A protein and the small-molecule ligand that binds it are described below.
Small molecule (SMILES): CCC(CC)O[C@@H]1C=C(C(=O)O)C[C@H](N)[C@H]1NC(C)=O

Sequence of chain 1.D:
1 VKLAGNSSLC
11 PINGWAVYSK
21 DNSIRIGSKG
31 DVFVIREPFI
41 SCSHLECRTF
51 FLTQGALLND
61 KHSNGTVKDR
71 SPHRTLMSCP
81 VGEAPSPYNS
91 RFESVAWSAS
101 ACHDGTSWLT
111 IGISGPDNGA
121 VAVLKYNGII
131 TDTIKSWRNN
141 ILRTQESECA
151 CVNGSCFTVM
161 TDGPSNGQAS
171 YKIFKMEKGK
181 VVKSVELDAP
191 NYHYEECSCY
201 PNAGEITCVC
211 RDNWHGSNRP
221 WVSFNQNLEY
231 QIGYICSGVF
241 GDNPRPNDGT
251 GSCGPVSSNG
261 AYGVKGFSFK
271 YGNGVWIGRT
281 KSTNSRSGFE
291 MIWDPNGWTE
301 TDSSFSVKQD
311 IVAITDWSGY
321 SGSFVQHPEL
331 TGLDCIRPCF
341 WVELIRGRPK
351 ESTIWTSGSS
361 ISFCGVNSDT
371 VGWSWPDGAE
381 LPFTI

Binding-site contacts:
Ligand atom C91 contacts residue ASN213 of chain 1.D at 3.8 Å.
Ligand atom C82 contacts residue ARG143 of chain 1.D at 3.6 Å.
Ligand atom C1 contacts residue ARG211 of chain 1.D at 3.8 Å.
Ligand atom C91 contacts residue GLU195 of chain 1.D at 3.3 Å.
Ligand atom C8 contacts residue ARG143 of chain 1.D at 3.9 Å.
Ligand atom O1A contacts residue ARG211 of chain 1.D at 3.1 Å (salt-bridge).
Ligand atom C3 contacts residue TYR320 of chain 1.D at 3.4 Å (hydrophobic).
Ligand atom O1A contacts residue TYR262 of chain 1.D at 3.1 Å (h-bond).
Ligand atom O10 contacts residue ARG70 of chain 1.D at 3.0 Å (salt-bridge).
Ligand atom C2 contacts residue TYR320 of chain 1.D at 2.9 Å (hydrophobic).
Ligand atom C1 contacts residue ARG286 of chain 1.D at 3.4 Å.
Ligand atom C11 contacts residue ARG70 of chain 1.D at 4.0 Å.
Ligand atom O1A contacts residue ARG286 of chain 1.D at 2.7 Å (salt-bridge).
Ligand atom C7 contacts residue TYR320 of chain 1.D at 3.2 Å (hydrophobic).
Ligand atom C4 contacts residue ASP69 of chain 1.D at 3.5 Å.
Ligand atom C4 contacts residue GLU37 of chain 1.D at 3.7 Å.
Ligand atom O1B contacts residue ARG286 of chain 1.D at 2.8 Å (salt-bridge).
Ligand atom C5 contacts residue ASP69 of chain 1.D at 3.7 Å.
Ligand atom N4 contacts residue GLU37 of chain 1.D at 3.1 Å (salt-bridge).
Ligand atom C11 contacts residue TRP97 of chain 1.D at 3.7 Å (hydrophobic).
Ligand atom C81 contacts residue ARG143 of chain 1.D at 3.7 Å.
Ligand atom C1 contacts residue TYR320 of chain 1.D at 3.3 Å (hydrophobic).
Ligand atom C3 contacts residue GLU37 of chain 1.D at 3.7 Å.
Ligand atom C2 contacts residue ARG211 of chain 1.D at 4.0 Å.
Ligand atom O10 contacts residue ASP69 of chain 1.D at 3.7 Å.
Ligand atom C91 contacts residue ARG211 of chain 1.D at 3.5 Å.
Ligand atom O1B contacts residue ARG36 of chain 1.D at 3.5 Å (salt-bridge).
Ligand atom C9 contacts residue GLU195 of chain 1.D at 3.4 Å.
Ligand atom C7 contacts residue ARG211 of chain 1.D at 3.6 Å.
Ligand atom C81 contacts residue SER165 of chain 1.D at 3.6 Å.
Ligand atom C6 contacts residue TYR320 of chain 1.D at 3.7 Å (hydrophobic).
Ligand atom C3 contacts residue ASP69 of chain 1.D at 3.3 Å.
Ligand atom C3 contacts residue ARG36 of chain 1.D at 4.1 Å.
Ligand atom C1 contacts residue TYR262 of chain 1.D at 4.0 Å (hydrophobic).
Ligand atom O1B contacts residue TYR320 of chain 1.D at 3.9 Å.
Ligand atom C6 contacts residue GLU196 of chain 1.D at 3.8 Å.
Ligand atom O1A contacts residue TYR320 of chain 1.D at 3.8 Å.
Ligand atom C10 contacts residue ARG70 of chain 1.D at 4.0 Å.
Ligand atom N4 contacts residue ASP69 of chain 1.D at 3.0 Å (salt-bridge).
Ligand atom C4 contacts residue TYR320 of chain 1.D at 3.7 Å (hydrophobic).